A protein and the small-molecule ligand that binds it are described below.
Small molecule (SMILES): CCCOc1ccc(C[C@H](CC)C(=O)O)cc1CNC(=O)c1ccc(C23CC4CC(CC(C4)C2)C3)cc1

Sequence of chain 2.A:
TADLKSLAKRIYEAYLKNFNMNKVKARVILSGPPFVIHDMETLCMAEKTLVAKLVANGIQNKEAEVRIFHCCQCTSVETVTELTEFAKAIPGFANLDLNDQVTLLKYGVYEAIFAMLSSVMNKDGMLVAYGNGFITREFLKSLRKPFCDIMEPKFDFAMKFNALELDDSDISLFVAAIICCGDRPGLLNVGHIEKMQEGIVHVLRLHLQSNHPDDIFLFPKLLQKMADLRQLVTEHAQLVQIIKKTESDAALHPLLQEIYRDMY

Sequence of chain 1.A:
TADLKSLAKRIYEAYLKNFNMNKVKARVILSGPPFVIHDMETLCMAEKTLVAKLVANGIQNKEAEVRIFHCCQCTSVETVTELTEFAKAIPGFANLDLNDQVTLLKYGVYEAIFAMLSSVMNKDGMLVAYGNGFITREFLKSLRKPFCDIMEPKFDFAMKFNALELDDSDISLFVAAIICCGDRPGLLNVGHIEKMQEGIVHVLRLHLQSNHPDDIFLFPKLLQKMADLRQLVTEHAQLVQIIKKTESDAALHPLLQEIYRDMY

Binding-site contacts:
Ligand atom O36 contacts residue THR84 of chain 2.A at 3.3 Å (h-bond).
Ligand atom C30 contacts residue MET160 of chain 2.A at 3.6 Å (hydrophobic).
Ligand atom C3 contacts residue CYS81 of chain 2.A at 3.8 Å (hydrophobic).
Ligand atom C14 contacts residue VAL137 of chain 2.A at 3.8 Å (hydrophobic).
Ligand atom O34 contacts residue HIS245 of chain 2.A at 2.8 Å (h-bond).
Ligand atom C3 contacts residue HIS245 of chain 2.A at 3.8 Å.
Ligand atom O33 contacts residue SER85 of chain 2.A at 2.7 Å (h-bond).
Ligand atom C4 contacts residue PHE78 of chain 2.A at 3.5 Å (hydrophobic).
Ligand atom O34 contacts residue TYR269 of chain 2.A at 2.6 Å (h-bond).
Ligand atom C13 contacts residue THR84 of chain 2.A at 3.6 Å.
Ligand atom C15 contacts residue THR84 of chain 2.A at 3.6 Å.
Ligand atom C1 contacts residue HIS245 of chain 2.A at 3.7 Å.
Ligand atom C19 contacts residue VAL137 of chain 2.A at 3.8 Å (hydrophobic).
Ligand atom C22 contacts residue LEU52 of chain 2.A at 3.6 Å (hydrophobic).
Ligand atom N35 contacts residue THR84 of chain 2.A at 3.8 Å.
Ligand atom C4 contacts residue CYS81 of chain 2.A at 3.8 Å (hydrophobic).
Ligand atom C5 contacts residue SER85 of chain 2.A at 3.8 Å.
Ligand atom C5 contacts residue HIS245 of chain 2.A at 3.7 Å.
Ligand atom C30 contacts residue MET135 of chain 2.A at 3.4 Å (hydrophobic).
Ligand atom O33 contacts residue LEU265 of chain 2.A at 3.8 Å.
Ligand atom C32 contacts residue PHE164 of chain 2.A at 3.3 Å (hydrophobic).
Ligand atom C4 contacts residue GLN82 of chain 2.A at 3.7 Å.
Ligand atom O37 contacts residue MET135 of chain 2.A at 3.7 Å.
Ligand atom C31 contacts residue MET130 of chain 2.A at 3.5 Å (hydrophobic).
Ligand atom C24 contacts residue ILE46 of chain 2.A at 3.7 Å (hydrophobic).
Ligand atom N35 contacts residue CYS81 of chain 2.A at 3.6 Å (h-bond).
Ligand atom C1 contacts residue TYR269 of chain 2.A at 3.7 Å (hydrophobic).
Ligand atom C2 contacts residue SER85 of chain 2.A at 3.6 Å.
Ligand atom C7 contacts residue CYS81 of chain 2.A at 3.8 Å (hydrophobic).
Ligand atom C32 contacts residue MET160 of chain 2.A at 3.2 Å (hydrophobic).
Ligand atom C32 contacts residue MET130 of chain 2.A at 3.5 Å (hydrophobic).
Ligand atom C1 contacts residue TYR119 of chain 2.A at 3.2 Å (hydrophobic).
Ligand atom C1 contacts residue SER85 of chain 2.A at 3.5 Å.
Ligand atom C29 contacts residue GLU56 of chain 2.A at 3.7 Å.
Ligand atom C12 contacts residue THR84 of chain 2.A at 3.7 Å.
Ligand atom C23 contacts residue LEU52 of chain 2.A at 3.7 Å (hydrophobic).
Ligand atom O33 contacts residue TYR119 of chain 2.A at 2.6 Å (h-bond).
Ligand atom C25 contacts residue VAL137 of chain 2.A at 3.4 Å (hydrophobic).
Ligand atom C31 contacts residue MET135 of chain 2.A at 3.6 Å (hydrophobic).
Ligand atom O34 contacts residue TYR119 of chain 2.A at 3.2 Å (h-bond).